Binding-site contacts:
Ligand atom NH1 contacts residue ASN1069 of chain 5.F at 2.6 Å (h-bond).
Ligand atom N contacts residue ASN1069 of chain 5.F at 3.0 Å (h-bond).
Ligand atom NH1 contacts residue ASP1073 of chain 5.F at 3.4 Å (salt-bridge).
Ligand atom CG contacts residue GLN1074 of chain 5.F at 3.5 Å.
Ligand atom CD1 contacts residue LEU1064 of chain 5.F at 3.4 Å (hydrophobic).
Ligand atom CD contacts residue GLN1074 of chain 5.F at 2.8 Å.
Ligand atom CD2 contacts residue ALA1075 of chain 5.F at 3.6 Å (hydrophobic).
Ligand atom CA contacts residue THR1065 of chain 5.F at 2.7 Å.
Ligand atom CB contacts residue GLN1074 of chain 5.F at 3.3 Å.
Ligand atom CG contacts residue THR1065 of chain 5.F at 3.6 Å.
Ligand atom CD1 contacts residue PHE1068 of chain 5.F at 3.5 Å (hydrophobic).
Ligand atom CB contacts residue THR1065 of chain 5.F at 3.6 Å.
Ligand atom NE contacts residue GLN1074 of chain 5.F at 3.6 Å (h-bond).
Ligand atom CZ contacts residue GLN1074 of chain 5.F at 3.4 Å.
Ligand atom CZ contacts residue ASP1073 of chain 5.F at 3.6 Å.
Ligand atom NH2 contacts residue ASP1073 of chain 5.F at 3.0 Å (salt-bridge).
Ligand atom CD2 contacts residue GLN1074 of chain 5.F at 3.2 Å.
Ligand atom O contacts residue THR1065 of chain 5.F at 2.7 Å.
Ligand atom CA contacts residue ASN1069 of chain 5.F at 3.4 Å.
Ligand atom CD contacts residue ASN1069 of chain 5.F at 3.7 Å.
Ligand atom C contacts residue ASN1069 of chain 5.F at 3.8 Å.
Ligand atom CA contacts residue THR1065 of chain 5.F at 3.4 Å.
Ligand atom CG2 contacts residue ASN1069 of chain 5.F at 3.3 Å.
Ligand atom CD1 contacts residue ILE1053 of chain 5.F at 3.6 Å (hydrophobic).
Ligand atom CG1 contacts residue PHE1068 of chain 5.F at 3.6 Å (hydrophobic).
Ligand atom NZ contacts residue ASP1073 of chain 5.F at 3.3 Å (salt-bridge).
Ligand atom CD1 contacts residue ARG1049 of chain 5.F at 3.0 Å.
Ligand atom CB contacts residue GLN1074 of chain 5.F at 3.7 Å.
Ligand atom NH1 contacts residue GLN1074 of chain 5.F at 3.8 Å.
Ligand atom C contacts residue ASN1069 of chain 5.F at 3.7 Å.
Ligand atom O contacts residue ARG1049 of chain 5.F at 3.0 Å.
Ligand atom CE2 contacts residue GLN1074 of chain 5.F at 3.3 Å.
Ligand atom N contacts residue THR1065 of chain 5.F at 2.3 Å (h-bond).
Ligand atom C contacts residue THR1065 of chain 5.F at 2.9 Å.
Ligand atom CD1 contacts residue THR1065 of chain 5.F at 2.6 Å.
Ligand atom O contacts residue ASN1069 of chain 5.F at 3.0 Å (h-bond).
Ligand atom C contacts residue THR1065 of chain 5.F at 3.7 Å.
Ligand atom CG2 contacts residue PHE1068 of chain 5.F at 3.6 Å (hydrophobic).
Ligand atom O contacts residue THR1065 of chain 5.F at 3.5 Å (h-bond).
Ligand atom N contacts residue THR1065 of chain 5.F at 3.8 Å.

Sequence of chain 5.F:
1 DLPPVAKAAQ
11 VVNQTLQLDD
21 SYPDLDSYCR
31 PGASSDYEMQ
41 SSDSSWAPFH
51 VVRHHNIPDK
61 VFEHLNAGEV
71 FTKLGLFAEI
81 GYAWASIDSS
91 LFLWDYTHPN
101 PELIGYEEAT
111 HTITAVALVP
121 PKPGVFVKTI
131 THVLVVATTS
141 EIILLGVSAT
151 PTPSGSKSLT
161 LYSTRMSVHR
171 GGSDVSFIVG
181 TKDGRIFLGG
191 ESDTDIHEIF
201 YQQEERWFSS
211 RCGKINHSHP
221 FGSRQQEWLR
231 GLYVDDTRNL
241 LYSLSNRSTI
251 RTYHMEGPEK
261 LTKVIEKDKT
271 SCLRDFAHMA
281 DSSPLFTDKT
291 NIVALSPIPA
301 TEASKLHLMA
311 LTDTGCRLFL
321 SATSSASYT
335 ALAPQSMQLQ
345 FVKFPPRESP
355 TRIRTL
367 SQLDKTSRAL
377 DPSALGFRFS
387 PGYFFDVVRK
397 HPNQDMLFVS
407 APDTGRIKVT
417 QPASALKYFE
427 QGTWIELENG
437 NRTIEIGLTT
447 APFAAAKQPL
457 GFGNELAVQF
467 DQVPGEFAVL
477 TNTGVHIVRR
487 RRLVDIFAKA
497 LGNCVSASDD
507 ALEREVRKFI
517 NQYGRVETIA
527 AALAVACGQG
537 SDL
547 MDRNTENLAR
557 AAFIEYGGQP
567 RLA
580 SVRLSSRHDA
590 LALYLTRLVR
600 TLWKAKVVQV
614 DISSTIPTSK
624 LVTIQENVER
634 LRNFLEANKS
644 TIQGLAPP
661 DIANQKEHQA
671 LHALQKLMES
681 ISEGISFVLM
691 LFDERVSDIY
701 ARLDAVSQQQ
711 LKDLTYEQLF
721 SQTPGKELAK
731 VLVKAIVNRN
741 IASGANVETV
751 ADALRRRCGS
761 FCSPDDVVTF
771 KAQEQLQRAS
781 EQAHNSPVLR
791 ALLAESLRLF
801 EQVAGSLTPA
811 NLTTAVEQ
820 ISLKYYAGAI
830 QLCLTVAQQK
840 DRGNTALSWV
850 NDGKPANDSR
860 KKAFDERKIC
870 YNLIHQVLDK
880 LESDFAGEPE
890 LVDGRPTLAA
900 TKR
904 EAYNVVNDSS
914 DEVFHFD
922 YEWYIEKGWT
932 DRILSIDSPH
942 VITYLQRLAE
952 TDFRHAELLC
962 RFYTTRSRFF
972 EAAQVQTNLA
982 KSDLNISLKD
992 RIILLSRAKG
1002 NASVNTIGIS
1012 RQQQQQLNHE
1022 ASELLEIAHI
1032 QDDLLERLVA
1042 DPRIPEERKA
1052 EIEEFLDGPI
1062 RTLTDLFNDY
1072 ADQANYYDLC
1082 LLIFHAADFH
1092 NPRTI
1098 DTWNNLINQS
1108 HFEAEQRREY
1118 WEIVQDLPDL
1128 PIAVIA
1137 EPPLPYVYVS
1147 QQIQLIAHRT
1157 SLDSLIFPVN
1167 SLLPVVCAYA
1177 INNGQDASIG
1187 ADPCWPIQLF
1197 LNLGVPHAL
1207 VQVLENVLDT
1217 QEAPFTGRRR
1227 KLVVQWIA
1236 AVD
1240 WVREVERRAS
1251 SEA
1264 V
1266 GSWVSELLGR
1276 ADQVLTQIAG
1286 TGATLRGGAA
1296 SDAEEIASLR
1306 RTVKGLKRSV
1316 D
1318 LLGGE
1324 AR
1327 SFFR

This protein binds this small molecule.
Small molecule (SMILES): CC[C@H](C)[C@H](NC(=O)[C@@H](NC(=O)[C@H](CC(C)C)NC(=O)[C@@H](N)CCCCN)C(C)C)C(=O)N[C@@H](CC(N)=O)C(=O)N[C@@H](CCCCN)C(=O)N[C@@H](CC(=O)O)C(=O)N[C@@H](CCSC)C(=O)N[C@@H](CCCN=C(N)N)C(=O)N[C@H](C(=O)N[C@@H](CC(=O)O)C(=O)N[C@@H](CC(C)C)C(=O)N[C@@H](Cc1ccccc1)C(=O)N[C@@H](CO)C(=O)N1CCC[C@H]1C(=O)N1CCC[C@H]1C(=O)N[C@H](C=O)CC(N)=O)[C@@H](C)O